A protein and the small-molecule ligand that binds it are described below.
Small molecule (SMILES): NCCNS(=O)(=O)c1ccc(Cl)c2ccncc12

Sequence of chain 1.A:
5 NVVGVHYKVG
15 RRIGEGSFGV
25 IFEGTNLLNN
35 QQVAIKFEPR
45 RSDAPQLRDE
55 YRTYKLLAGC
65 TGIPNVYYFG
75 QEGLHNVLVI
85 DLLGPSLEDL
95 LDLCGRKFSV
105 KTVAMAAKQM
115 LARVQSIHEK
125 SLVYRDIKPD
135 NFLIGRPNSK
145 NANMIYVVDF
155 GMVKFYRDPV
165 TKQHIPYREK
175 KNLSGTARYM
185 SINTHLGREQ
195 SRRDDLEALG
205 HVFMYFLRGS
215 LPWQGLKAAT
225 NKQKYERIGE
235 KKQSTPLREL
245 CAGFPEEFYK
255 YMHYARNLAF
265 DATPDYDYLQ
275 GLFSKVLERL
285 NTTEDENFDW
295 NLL

Binding-site contacts:
Ligand atom C1 contacts residue LEU137 of chain 1.A at 3.6 Å (hydrophobic).
Ligand atom O2S contacts residue GLY18 of chain 1.A at 3.8 Å.
Ligand atom C6 contacts residue ILE25 of chain 1.A at 3.4 Å (hydrophobic).
Ligand atom C1' contacts residue PRO89 of chain 1.A at 3.9 Å (hydrophobic).
Ligand atom C4 contacts residue ALA38 of chain 1.A at 4.0 Å (hydrophobic).
Ligand atom C1' contacts residue GLY88 of chain 1.A at 3.6 Å.
Ligand atom C8 contacts residue ILE25 of chain 1.A at 3.7 Å (hydrophobic).
Ligand atom C1 contacts residue ILE17 of chain 1.A at 4.1 Å (hydrophobic).
Ligand atom C1' contacts residue SER90 of chain 1.A at 4.2 Å.
Ligand atom N1' contacts residue LEU137 of chain 1.A at 4.0 Å.
Ligand atom C3 contacts residue ALA38 of chain 1.A at 3.7 Å (hydrophobic).
Ligand atom C2' contacts residue ASP93 of chain 1.A at 3.0 Å.
Ligand atom O2S contacts residue ILE17 of chain 1.A at 3.4 Å.
Ligand atom CL5 contacts residue ILE84 of chain 1.A at 3.9 Å.
Ligand atom C3 contacts residue LEU87 of chain 1.A at 3.5 Å (hydrophobic).
Ligand atom N2' contacts residue ASP93 of chain 1.A at 3.7 Å.
Ligand atom C4 contacts residue ASP85 of chain 1.A at 4.0 Å.
Ligand atom C1' contacts residue ASP93 of chain 1.A at 4.0 Å.
Ligand atom C7 contacts residue ILE25 of chain 1.A at 3.0 Å (hydrophobic).
Ligand atom O2S contacts residue ILE25 of chain 1.A at 3.9 Å.
Ligand atom CL5 contacts residue ASP153 of chain 1.A at 3.9 Å.
Ligand atom N2 contacts residue ALA38 of chain 1.A at 4.0 Å.
Ligand atom N2 contacts residue LEU87 of chain 1.A at 3.3 Å (h-bond).
Ligand atom N2 contacts residue LEU86 of chain 1.A at 4.2 Å.
Ligand atom C8 contacts residue LEU137 of chain 1.A at 4.2 Å (hydrophobic).
Ligand atom C10 contacts residue LEU137 of chain 1.A at 4.1 Å (hydrophobic).
Ligand atom C9 contacts residue LEU137 of chain 1.A at 3.7 Å (hydrophobic).
Ligand atom CL5 contacts residue TYR58 of chain 1.A at 3.5 Å.
Ligand atom C2' contacts residue SER90 of chain 1.A at 4.2 Å.
Ligand atom C5 contacts residue VAL152 of chain 1.A at 4.1 Å (hydrophobic).
Ligand atom C6 contacts residue ASP153 of chain 1.A at 3.6 Å.
Ligand atom O1S contacts residue GLY18 of chain 1.A at 4.0 Å.
Ligand atom S contacts residue ILE17 of chain 1.A at 4.1 Å.
Ligand atom N2 contacts residue LEU137 of chain 1.A at 3.9 Å.
Ligand atom CL5 contacts residue VAL152 of chain 1.A at 3.6 Å.
Ligand atom N2' contacts residue ILE17 of chain 1.A at 4.0 Å.
Ligand atom C5 contacts residue ILE25 of chain 1.A at 4.2 Å (hydrophobic).
Ligand atom O1S contacts residue ILE17 of chain 1.A at 4.1 Å.
Ligand atom C3 contacts residue ASP85 of chain 1.A at 3.4 Å.
Ligand atom C1' contacts residue LEU137 of chain 1.A at 3.8 Å (hydrophobic).